Sequence of chain 1.B:
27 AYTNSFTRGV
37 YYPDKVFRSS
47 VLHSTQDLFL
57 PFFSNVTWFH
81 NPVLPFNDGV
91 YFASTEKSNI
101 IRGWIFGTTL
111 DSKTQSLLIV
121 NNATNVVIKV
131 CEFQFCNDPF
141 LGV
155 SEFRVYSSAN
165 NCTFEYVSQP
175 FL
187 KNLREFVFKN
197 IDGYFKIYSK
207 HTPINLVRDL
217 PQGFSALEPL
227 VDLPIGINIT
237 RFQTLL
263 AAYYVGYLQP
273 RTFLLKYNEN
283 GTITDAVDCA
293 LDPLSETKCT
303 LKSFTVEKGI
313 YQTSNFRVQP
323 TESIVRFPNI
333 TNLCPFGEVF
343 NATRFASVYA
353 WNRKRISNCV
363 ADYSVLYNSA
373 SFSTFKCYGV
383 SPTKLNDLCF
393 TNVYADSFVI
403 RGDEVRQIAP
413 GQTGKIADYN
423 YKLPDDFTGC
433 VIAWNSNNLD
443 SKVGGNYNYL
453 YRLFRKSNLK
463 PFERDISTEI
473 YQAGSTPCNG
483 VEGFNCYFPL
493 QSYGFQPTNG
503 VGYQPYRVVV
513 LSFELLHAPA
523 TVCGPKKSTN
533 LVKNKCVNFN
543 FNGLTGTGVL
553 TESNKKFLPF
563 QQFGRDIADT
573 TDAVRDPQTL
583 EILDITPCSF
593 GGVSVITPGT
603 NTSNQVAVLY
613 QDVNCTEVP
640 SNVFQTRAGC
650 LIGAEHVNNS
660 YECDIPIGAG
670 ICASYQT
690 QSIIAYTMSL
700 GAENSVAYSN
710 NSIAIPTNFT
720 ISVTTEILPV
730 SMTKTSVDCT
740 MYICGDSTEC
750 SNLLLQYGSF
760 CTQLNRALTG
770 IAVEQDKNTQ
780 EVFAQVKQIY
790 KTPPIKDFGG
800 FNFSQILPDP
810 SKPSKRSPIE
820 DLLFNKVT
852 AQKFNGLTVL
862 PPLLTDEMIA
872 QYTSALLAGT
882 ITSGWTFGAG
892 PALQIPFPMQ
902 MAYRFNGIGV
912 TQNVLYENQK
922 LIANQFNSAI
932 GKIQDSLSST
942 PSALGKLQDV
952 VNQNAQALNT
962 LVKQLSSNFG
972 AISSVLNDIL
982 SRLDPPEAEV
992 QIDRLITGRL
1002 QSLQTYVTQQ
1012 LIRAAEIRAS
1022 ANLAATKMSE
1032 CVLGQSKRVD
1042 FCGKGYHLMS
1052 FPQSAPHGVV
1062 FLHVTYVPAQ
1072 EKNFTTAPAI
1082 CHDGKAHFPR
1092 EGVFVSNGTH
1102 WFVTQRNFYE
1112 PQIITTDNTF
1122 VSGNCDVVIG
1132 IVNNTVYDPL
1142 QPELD

The protein below binds the small molecule below.
Small molecule (SMILES): CC(=O)N[C@@H]1[C@@H](O)[C@H](O)[C@@H](CO)O[C@H]1O

Binding-site contacts:
Ligand atom C8 contacts residue ASN61 of chain 1.B at 3.9 Å.
Ligand atom C6 contacts residue TYR28 of chain 1.B at 4.2 Å (hydrophobic).
Ligand atom N2 contacts residue ASN61 of chain 1.B at 2.9 Å (h-bond).
Ligand atom C7 contacts residue ASN61 of chain 1.B at 3.6 Å.
Ligand atom O5 contacts residue TYR28 of chain 1.B at 3.8 Å.
Ligand atom O5 contacts residue ASN61 of chain 1.B at 2.4 Å (h-bond).
Ligand atom C4 contacts residue ASN61 of chain 1.B at 4.2 Å.
Ligand atom C5 contacts residue ASN61 of chain 1.B at 3.7 Å.
Ligand atom O7 contacts residue ASN61 of chain 1.B at 4.5 Å.
Ligand atom C2 contacts residue ASN61 of chain 1.B at 2.5 Å.
Ligand atom O6 contacts residue TYR28 of chain 1.B at 3.4 Å.
Ligand atom C1 contacts residue ASN61 of chain 1.B at 1.4 Å.
Ligand atom C3 contacts residue ASN61 of chain 1.B at 3.8 Å.